Binding-site contacts:
Ligand atom PG contacts residue ASN144 of chain 1.A at 2.5 Å.
Ligand atom N3 contacts residue LEU16 of chain 1.A at 3.7 Å.
Ligand atom O3G contacts residue ASN144 of chain 1.A at 2.9 Å (h-bond).
Ligand atom O1B contacts residue PHE21 of chain 1.A at 2.8 Å (h-bond).
Ligand atom N1 contacts residue LEU146 of chain 1.A at 3.4 Å.
Ligand atom C8 contacts residue VAL24 of chain 1.A at 3.6 Å (hydrophobic).
Ligand atom O2B contacts residue GLY22 of chain 1.A at 3.0 Å (h-bond).
Ligand atom PG contacts residue ASP158 of chain 1.A at 2.6 Å.
Ligand atom O2A contacts residue ASP158 of chain 1.A at 3.1 Å (salt-bridge).
Ligand atom O3' contacts residue ASP100 of chain 1.A at 3.2 Å (salt-bridge).
Ligand atom C3' contacts residue GLU143 of chain 1.A at 3.6 Å.
Ligand atom O2B contacts residue SER18 of chain 1.A at 3.6 Å.
Ligand atom O2B contacts residue GLY20 of chain 1.A at 3.3 Å (h-bond).
Ligand atom O1B contacts residue GLY22 of chain 1.A at 2.7 Å (h-bond).
Ligand atom O1A contacts residue ASP158 of chain 1.A at 3.5 Å.
Ligand atom C8 contacts residue ILE157 of chain 1.A at 3.6 Å (hydrophobic).
Ligand atom N6 contacts residue GLU93 of chain 1.A at 2.9 Å (salt-bridge).
Ligand atom PA contacts residue LYS39 of chain 1.A at 3.7 Å.
Ligand atom PB contacts residue ASP158 of chain 1.A at 3.6 Å.
Ligand atom O3' contacts residue GLU143 of chain 1.A at 2.8 Å (salt-bridge).
Ligand atom O1G contacts residue ASP139 of chain 1.A at 3.5 Å (salt-bridge).
Ligand atom O2' contacts residue ASP100 of chain 1.A at 2.9 Å (salt-bridge).
Ligand atom O1G contacts residue ASP158 of chain 1.A at 3.0 Å (salt-bridge).
Ligand atom O1A contacts residue LYS39 of chain 1.A at 2.7 Å (salt-bridge).
Ligand atom N6 contacts residue ILE76 of chain 1.A at 3.7 Å.
Ligand atom N3B contacts residue ASP158 of chain 1.A at 2.9 Å (salt-bridge).
Ligand atom O1G contacts residue ASN144 of chain 1.A at 3.0 Å (h-bond).
Ligand atom O2G contacts residue ASN144 of chain 1.A at 2.1 Å (h-bond).
Ligand atom O2A contacts residue ASN144 of chain 1.A at 2.9 Å (h-bond).
Ligand atom O3G contacts residue GLU143 of chain 1.A at 3.4 Å (salt-bridge).
Ligand atom O2G contacts residue ASP158 of chain 1.A at 1.6 Å (salt-bridge).
Ligand atom C6 contacts residue ALA37 of chain 1.A at 3.4 Å (hydrophobic).
Ligand atom C6 contacts residue LEU146 of chain 1.A at 3.4 Å (hydrophobic).
Ligand atom O3A contacts residue LYS39 of chain 1.A at 3.5 Å (salt-bridge).
Ligand atom C2 contacts residue LEU146 of chain 1.A at 3.7 Å (hydrophobic).
Ligand atom N3B contacts residue GLY20 of chain 1.A at 3.5 Å.
Ligand atom N6 contacts residue ALA37 of chain 1.A at 3.3 Å.
Ligand atom O1B contacts residue GLY20 of chain 1.A at 3.4 Å.
Ligand atom O5' contacts residue VAL24 of chain 1.A at 3.4 Å.
Ligand atom O1G contacts residue GLU143 of chain 1.A at 3.3 Å (salt-bridge).

Sequence of chain 1.A:
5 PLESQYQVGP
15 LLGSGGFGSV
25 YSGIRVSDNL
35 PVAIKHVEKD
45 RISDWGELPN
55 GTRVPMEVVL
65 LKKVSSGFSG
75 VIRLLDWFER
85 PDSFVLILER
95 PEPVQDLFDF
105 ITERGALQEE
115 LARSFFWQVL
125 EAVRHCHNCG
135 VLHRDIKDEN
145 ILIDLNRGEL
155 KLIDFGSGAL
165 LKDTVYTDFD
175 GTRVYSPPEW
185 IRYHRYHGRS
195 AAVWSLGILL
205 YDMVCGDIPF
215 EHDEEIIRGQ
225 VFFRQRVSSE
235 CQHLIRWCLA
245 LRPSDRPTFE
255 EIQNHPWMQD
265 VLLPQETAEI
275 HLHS

The protein below binds the small molecule below.
Small molecule (SMILES): Nc1ncnc2c1ncn2[C@@H]1O[C@H](CO[P](=O)(O)O[P](=O)(O)NP(=O)(O)O)[C@@H](O)[C@H]1O